Sequence of chain 6.C:
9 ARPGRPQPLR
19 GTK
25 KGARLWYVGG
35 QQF

Sequence of chain 6.A:
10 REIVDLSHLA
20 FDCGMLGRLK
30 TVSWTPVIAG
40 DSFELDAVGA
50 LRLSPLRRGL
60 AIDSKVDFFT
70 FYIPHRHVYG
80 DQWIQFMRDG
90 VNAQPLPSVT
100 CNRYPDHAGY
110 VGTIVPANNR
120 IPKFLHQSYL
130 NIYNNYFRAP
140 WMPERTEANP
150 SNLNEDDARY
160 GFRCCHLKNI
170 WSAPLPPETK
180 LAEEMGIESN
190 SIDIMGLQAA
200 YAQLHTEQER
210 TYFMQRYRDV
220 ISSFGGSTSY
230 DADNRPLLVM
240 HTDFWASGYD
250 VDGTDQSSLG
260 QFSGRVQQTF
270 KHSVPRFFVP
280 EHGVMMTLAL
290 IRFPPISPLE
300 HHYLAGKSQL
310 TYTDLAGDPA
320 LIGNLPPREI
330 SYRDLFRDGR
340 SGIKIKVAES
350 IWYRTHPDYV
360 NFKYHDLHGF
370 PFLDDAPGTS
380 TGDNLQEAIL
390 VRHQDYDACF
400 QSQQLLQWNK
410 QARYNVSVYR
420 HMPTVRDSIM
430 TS

Binding-site contacts:
Ligand atom O4' contacts residue PHE212 of chain 6.A at 3.4 Å.
Ligand atom O3' contacts residue ARG28 of chain 6.C at 3.5 Å (salt-bridge).
Ligand atom C5' contacts residue DC1 of chain 6.H at 2.3 Å.
Ligand atom OP1 contacts residue ARG28 of chain 6.C at 3.2 Å (salt-bridge).
Ligand atom O5' contacts residue TYR31 of chain 6.C at 3.4 Å (h-bond).
Ligand atom C2' contacts residue DC1 of chain 6.E at 2.2 Å.
Ligand atom C3' contacts residue DC1 of chain 6.H at 3.9 Å.
Ligand atom O4' contacts residue DC1 of chain 6.H at 3.9 Å.
Ligand atom C6 contacts residue GLU208 of chain 6.A at 2.6 Å.
Ligand atom P contacts residue DC1 of chain 6.H at 2.5 Å.
Ligand atom C1' contacts residue DC1 of chain 6.E at 3.6 Å.
Ligand atom OP2 contacts residue DC1 of chain 6.H at 2.0 Å.
Ligand atom C1' contacts residue ALA27 of chain 6.C at 3.8 Å (hydrophobic).
Ligand atom C5 contacts residue GLU208 of chain 6.A at 3.4 Å.
Ligand atom O5' contacts residue ARG28 of chain 6.C at 3.4 Å.
Ligand atom C2' contacts residue ARG28 of chain 6.C at 4.0 Å.
Ligand atom N1 contacts residue HIS204 of chain 6.A at 3.9 Å.
Ligand atom OP1 contacts residue ARG28 of chain 6.C at 3.9 Å.
Ligand atom C4 contacts residue GLU208 of chain 6.A at 3.4 Å.
Ligand atom C5' contacts residue TYR31 of chain 6.C at 2.9 Å (hydrophobic).
Ligand atom C4' contacts residue TYR31 of chain 6.C at 4.0 Å (hydrophobic).
Ligand atom N9 contacts residue PHE212 of chain 6.A at 4.0 Å.
Ligand atom O5' contacts residue DC1 of chain 6.H at 2.6 Å.
Ligand atom C3' contacts residue DC1 of chain 6.E at 2.9 Å.
Ligand atom N3 contacts residue PHE212 of chain 6.A at 2.9 Å.
Ligand atom N6 contacts residue GLU208 of chain 6.A at 3.4 Å (salt-bridge).
Ligand atom OP1 contacts residue GLY34 of chain 6.C at 3.8 Å.
Ligand atom O3' contacts residue DC1 of chain 6.E at 3.3 Å.
Ligand atom N1 contacts residue GLU208 of chain 6.A at 1.5 Å (salt-bridge).
Ligand atom C4' contacts residue DC1 of chain 6.E at 3.9 Å.
Ligand atom C4' contacts residue DC1 of chain 6.H at 2.8 Å.
Ligand atom C4 contacts residue PHE212 of chain 6.A at 3.9 Å (hydrophobic).
Ligand atom N3 contacts residue GLU208 of chain 6.A at 2.7 Å (salt-bridge).
Ligand atom C1' contacts residue PHE212 of chain 6.A at 3.5 Å (hydrophobic).
Ligand atom C2 contacts residue GLU208 of chain 6.A at 1.6 Å.
Ligand atom OP2 contacts residue GLN35 of chain 6.C at 3.9 Å.
Ligand atom C2 contacts residue HIS204 of chain 6.A at 4.0 Å.
Ligand atom OP1 contacts residue DC1 of chain 6.H at 3.8 Å.
Ligand atom C5' contacts residue ARG28 of chain 6.C at 3.1 Å.
Ligand atom C2 contacts residue PHE212 of chain 6.A at 3.8 Å (hydrophobic).

This protein binds this small molecule.
Small molecule (SMILES): Nc1ncnc2c1N1CN2[C@H]2C[C@]3(OP3(O)(O)OC[C@H]3OCC[C@@H]3O[P](=O)(O)OC[C@H]3O[C@@H]1C[C@@H]3O)[C@@H](CO[P](=O)(O)O[C@H]1CCO[C@@H]1COP(=O)=O)O2